Binding-site contacts:
Ligand atom N2 contacts residue GLN186 of chain 1.A at 3.3 Å (h-bond).
Ligand atom O3 contacts residue GLU123 of chain 1.A at 3.8 Å.
Ligand atom O4 contacts residue GLU123 of chain 1.A at 2.8 Å (salt-bridge).
Ligand atom O4 contacts residue BLG1 of chain 1.D at 2.7 Å (h-bond).
Ligand atom C6 contacts residue GLU123 of chain 1.A at 3.3 Å.
Ligand atom C7 contacts residue GLN186 of chain 1.A at 3.2 Å.
Ligand atom C1 contacts residue VAL122 of chain 1.A at 3.8 Å (hydrophobic).
Ligand atom O5 contacts residue VAL122 of chain 1.A at 3.8 Å.
Ligand atom O4 contacts residue ASN300 of chain 1.A at 3.2 Å (h-bond).
Ligand atom C6 contacts residue VAL122 of chain 1.A at 3.7 Å (hydrophobic).
Ligand atom C6 contacts residue VAL129 of chain 1.A at 3.9 Å (hydrophobic).
Ligand atom O6 contacts residue ARG125 of chain 1.A at 3.0 Å (salt-bridge).
Ligand atom C3 contacts residue GLN186 of chain 1.A at 3.7 Å.
Ligand atom C7 contacts residue LYS81 of chain 1.A at 3.8 Å.
Ligand atom C5 contacts residue GLU123 of chain 1.A at 3.5 Å.
Ligand atom C8 contacts residue GLN186 of chain 1.A at 3.3 Å.
Ligand atom N2 contacts residue GLU123 of chain 1.A at 3.0 Å (salt-bridge).
Ligand atom C8 contacts residue VAL129 of chain 1.A at 3.0 Å (hydrophobic).
Ligand atom C8 contacts residue MET130 of chain 1.A at 3.3 Å (hydrophobic).
Ligand atom C8 contacts residue GLY131 of chain 1.A at 3.4 Å.
Ligand atom O3 contacts residue SER177 of chain 1.A at 3.9 Å.
Ligand atom C4 contacts residue GLU123 of chain 1.A at 3.2 Å.
Ligand atom O7 contacts residue BLG1 of chain 1.D at 3.7 Å.
Ligand atom O5 contacts residue ARG125 of chain 1.A at 3.4 Å (salt-bridge).
Ligand atom O7 contacts residue LYS81 of chain 1.A at 3.2 Å.
Ligand atom O3 contacts residue GLN186 of chain 1.A at 2.8 Å (h-bond).
Ligand atom C5 contacts residue VAL122 of chain 1.A at 3.9 Å (hydrophobic).
Ligand atom C1 contacts residue GLU123 of chain 1.A at 3.2 Å.
Ligand atom C4 contacts residue BLG1 of chain 1.D at 3.6 Å.
Ligand atom O6 contacts residue GLU123 of chain 1.A at 3.8 Å.
Ligand atom C1 contacts residue ARG125 of chain 1.A at 3.7 Å.
Ligand atom O7 contacts residue SER177 of chain 1.A at 3.5 Å.
Ligand atom O7 contacts residue GLN186 of chain 1.A at 3.7 Å.
Ligand atom C3 contacts residue GLU123 of chain 1.A at 3.1 Å.
Ligand atom C2 contacts residue GLU123 of chain 1.A at 3.5 Å.
Ligand atom C5 contacts residue VAL129 of chain 1.A at 3.9 Å (hydrophobic).
Ligand atom O6 contacts residue VAL122 of chain 1.A at 2.9 Å (h-bond).
Ligand atom C3 contacts residue BLG1 of chain 1.D at 3.9 Å.
Ligand atom O3 contacts residue BLG1 of chain 1.D at 3.2 Å (h-bond).
Ligand atom C2 contacts residue BLG1 of chain 1.D at 3.6 Å.

Sequence of chain 1.A:
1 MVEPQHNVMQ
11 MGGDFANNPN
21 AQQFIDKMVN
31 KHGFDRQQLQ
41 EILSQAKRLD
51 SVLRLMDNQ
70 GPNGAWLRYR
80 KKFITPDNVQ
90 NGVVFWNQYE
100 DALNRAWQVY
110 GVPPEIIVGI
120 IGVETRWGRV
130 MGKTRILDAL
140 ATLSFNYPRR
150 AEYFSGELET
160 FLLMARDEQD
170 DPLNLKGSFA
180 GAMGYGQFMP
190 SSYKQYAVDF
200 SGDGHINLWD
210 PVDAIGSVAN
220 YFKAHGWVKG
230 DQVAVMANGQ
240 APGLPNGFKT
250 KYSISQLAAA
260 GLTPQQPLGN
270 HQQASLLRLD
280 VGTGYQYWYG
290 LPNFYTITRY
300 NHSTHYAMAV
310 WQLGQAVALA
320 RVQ

This small molecule binds to this protein.
Small molecule (SMILES): CC(=O)N[C@@H]1[C@@H](O)[C@H](O[C@@H]2O[C@H](CO)[C@@H](O)[C@H](O)[C@H]2NC(C)=O)[C@@H](CO)O[C@@H]1O